Sequence of chain 1.C:
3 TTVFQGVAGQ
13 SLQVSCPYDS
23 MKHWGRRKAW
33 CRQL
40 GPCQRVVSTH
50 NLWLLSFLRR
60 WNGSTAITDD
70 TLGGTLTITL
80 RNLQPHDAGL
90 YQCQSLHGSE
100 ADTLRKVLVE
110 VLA

Sequence of chain 1.F:
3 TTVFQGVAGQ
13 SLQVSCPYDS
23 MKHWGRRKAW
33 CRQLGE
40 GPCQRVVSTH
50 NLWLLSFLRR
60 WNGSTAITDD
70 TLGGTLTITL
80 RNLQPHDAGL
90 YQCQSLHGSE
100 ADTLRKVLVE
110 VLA

A protein and the small-molecule ligand that binds it are described below.
Small molecule (SMILES): CCCCCC(=O)OCC(CO[P](=O)(O)OC[C@H](N)C(=O)O)OC(=O)CCCCC

Binding-site contacts:
Ligand atom C10 contacts residue PHE56 of chain 1.C at 4.0 Å (hydrophobic).
Ligand atom OT2 contacts residue SER22 of chain 1.F at 3.5 Å (h-bond).
Ligand atom C contacts residue HIS49 of chain 1.C at 3.3 Å.
Ligand atom O1 contacts residue LEU71 of chain 1.F at 3.6 Å.
Ligand atom O2 contacts residue LEU71 of chain 1.F at 3.2 Å.
Ligand atom CB contacts residue TRP26 of chain 1.F at 3.9 Å (hydrophobic).
Ligand atom C contacts residue LEU71 of chain 1.F at 3.8 Å (hydrophobic).
Ligand atom O52 contacts residue LEU57 of chain 1.C at 4.0 Å.
Ligand atom OT1 contacts residue LEU71 of chain 1.F at 2.6 Å (h-bond).
Ligand atom O12 contacts residue LEU51 of chain 1.C at 3.9 Å.
Ligand atom P contacts residue THR70 of chain 1.F at 4.0 Å.
Ligand atom O11 contacts residue HIS49 of chain 1.C at 3.2 Å (h-bond).
Ligand atom C4 contacts residue LEU57 of chain 1.C at 3.6 Å (hydrophobic).
Ligand atom OT1 contacts residue SER22 of chain 1.F at 3.2 Å (h-bond).
Ligand atom C contacts residue SER22 of chain 1.F at 3.2 Å.
Ligand atom C3 contacts residue HIS49 of chain 1.C at 3.9 Å.
Ligand atom C contacts residue ASN50 of chain 1.C at 3.9 Å.
Ligand atom CA contacts residue HIS49 of chain 1.C at 3.4 Å.
Ligand atom O2 contacts residue HIS49 of chain 1.C at 3.4 Å (h-bond).
Ligand atom O1 contacts residue THR70 of chain 1.F at 3.0 Å (h-bond).
Ligand atom OT2 contacts residue HIS49 of chain 1.C at 3.3 Å (h-bond).
Ligand atom CA contacts residue SER22 of chain 1.F at 3.9 Å.
Ligand atom O12 contacts residue TRP26 of chain 1.F at 3.9 Å.
Ligand atom OT2 contacts residue ASN50 of chain 1.C at 2.8 Å (h-bond).
Ligand atom OT1 contacts residue HIS49 of chain 1.C at 3.7 Å.
Ligand atom C2 contacts residue HIS49 of chain 1.C at 3.8 Å.
Ligand atom OT1 contacts residue ARG59 of chain 1.C at 3.6 Å.
Ligand atom CB contacts residue SER22 of chain 1.F at 3.7 Å.
Ligand atom O3 contacts residue THR70 of chain 1.F at 3.1 Å (h-bond).
Ligand atom C2 contacts residue LEU71 of chain 1.F at 3.4 Å (hydrophobic).
Ligand atom CB contacts residue THR70 of chain 1.F at 3.7 Å.
Ligand atom P contacts residue LEU71 of chain 1.F at 4.0 Å.
Ligand atom C6 contacts residue LEU57 of chain 1.C at 4.0 Å (hydrophobic).
Ligand atom O11 contacts residue LEU54 of chain 1.C at 3.9 Å.
Ligand atom N contacts residue HIS49 of chain 1.C at 3.8 Å.
Ligand atom N contacts residue MET23 of chain 1.F at 3.9 Å.
Ligand atom O4 contacts residue TRP26 of chain 1.F at 3.1 Å (h-bond).
Ligand atom C9 contacts residue PHE56 of chain 1.C at 4.0 Å (hydrophobic).
Ligand atom C8 contacts residue PHE56 of chain 1.C at 3.6 Å (hydrophobic).
Ligand atom O3 contacts residue LEU71 of chain 1.F at 3.6 Å.